A protein and the small-molecule ligand that binds it are described below.
Small molecule (SMILES): C[C@H](CCC(=O)O)[C@H]1CC[C@H]2[C@@H]3CC[C@@H]4C[C@H](CC(C)(C)O)CC[C@]4(C)[C@H]3CC[C@]12C

Sequence of chain 2.A:
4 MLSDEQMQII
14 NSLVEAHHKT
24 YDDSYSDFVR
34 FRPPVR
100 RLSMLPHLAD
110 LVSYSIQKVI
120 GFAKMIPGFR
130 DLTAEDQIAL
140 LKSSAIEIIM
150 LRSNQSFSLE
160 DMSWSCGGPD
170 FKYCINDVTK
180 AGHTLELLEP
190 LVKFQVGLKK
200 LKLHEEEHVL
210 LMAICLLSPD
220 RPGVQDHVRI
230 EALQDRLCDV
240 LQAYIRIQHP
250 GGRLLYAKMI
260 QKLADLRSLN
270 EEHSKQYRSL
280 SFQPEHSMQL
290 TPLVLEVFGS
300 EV

Binding-site contacts:
Ligand atom C4 contacts residue VAL111 of chain 2.A at 4.1 Å (hydrophobic).
Ligand atom C12 contacts residue LEU107 of chain 2.A at 3.9 Å (hydrophobic).
Ligand atom O28 contacts residue TYR276 of chain 2.A at 3.8 Å.
Ligand atom O4A contacts residue SER152 of chain 2.A at 3.7 Å.
Ligand atom C4 contacts residue HIS272 of chain 2.A at 3.8 Å.
Ligand atom C7 contacts residue ILE145 of chain 2.A at 3.9 Å (hydrophobic).
Ligand atom C25 contacts residue HIS182 of chain 2.A at 3.8 Å.
Ligand atom C19 contacts residue VAL177 of chain 2.A at 3.4 Å (hydrophobic).
Ligand atom O28 contacts residue HIS272 of chain 2.A at 3.1 Å (h-bond).
Ligand atom C23 contacts residue SER155 of chain 2.A at 3.7 Å.
Ligand atom C27 contacts residue HIS182 of chain 2.A at 3.7 Å.
Ligand atom O28 contacts residue HIS182 of chain 2.A at 3.0 Å (h-bond).
Ligand atom C16 contacts residue SER152 of chain 2.A at 3.7 Å.
Ligand atom C26 contacts residue VAL293 of chain 2.A at 3.7 Å (hydrophobic).
Ligand atom O4 contacts residue SER152 of chain 2.A at 3.7 Å.
Ligand atom O4A contacts residue TYR28 of chain 2.A at 4.0 Å.
Ligand atom C23 contacts residue TRP163 of chain 2.A at 3.9 Å (hydrophobic).
Ligand atom C5 contacts residue HIS182 of chain 2.A at 4.0 Å.
Ligand atom C5 contacts residue HIS272 of chain 2.A at 3.9 Å.
Ligand atom C21 contacts residue LEU110 of chain 2.A at 3.8 Å (hydrophobic).
Ligand atom C26 contacts residue TYR276 of chain 2.A at 4.1 Å (hydrophobic).
Ligand atom C29 contacts residue VAL111 of chain 2.A at 3.6 Å (hydrophobic).
Ligand atom C18 contacts residue TRP163 of chain 2.A at 3.8 Å (hydrophobic).
Ligand atom C1 contacts residue HIS182 of chain 2.A at 3.8 Å.
Ligand atom O4A contacts residue SER155 of chain 2.A at 2.9 Å (h-bond).
Ligand atom C6 contacts residue MET149 of chain 2.A at 4.0 Å (hydrophobic).
Ligand atom C22 contacts residue SER152 of chain 2.A at 3.5 Å.
Ligand atom C24 contacts residue SER152 of chain 2.A at 3.5 Å.
Ligand atom C16 contacts residue ILE148 of chain 2.A at 3.8 Å (hydrophobic).
Ligand atom C19 contacts residue LEU187 of chain 2.A at 3.6 Å (hydrophobic).
Ligand atom O4A contacts residue TYR24 of chain 2.A at 2.9 Å (h-bond).
Ligand atom O4A contacts residue CYS165 of chain 2.A at 4.0 Å.
Ligand atom C3 contacts residue HIS182 of chain 2.A at 3.5 Å.
Ligand atom C21 contacts residue TYR172 of chain 2.A at 3.8 Å (hydrophobic).
Ligand atom C6 contacts residue HIS272 of chain 2.A at 3.9 Å.
Ligand atom C23 contacts residue SER152 of chain 2.A at 3.6 Å.
Ligand atom C27 contacts residue LEU104 of chain 2.A at 3.6 Å (hydrophobic).
Ligand atom C24 contacts residue SER155 of chain 2.A at 3.7 Å.
Ligand atom C20 contacts residue TRP163 of chain 2.A at 4.1 Å (hydrophobic).
Ligand atom C11 contacts residue VAL177 of chain 2.A at 3.5 Å (hydrophobic).